Binding-site contacts:
Ligand atom CG contacts residue THR17 of chain 6.B at 4.3 Å.
Ligand atom CE1 contacts residue ASP12 of chain 6.B at 3.5 Å.
Ligand atom CA contacts residue ILE14 of chain 6.B at 4.0 Å (hydrophobic).
Ligand atom CB contacts residue LEU15 of chain 6.B at 4.1 Å (hydrophobic).
Ligand atom N contacts residue ILE14 of chain 6.B at 3.0 Å (h-bond).
Ligand atom CA contacts residue ARG18 of chain 6.B at 3.8 Å.
Ligand atom CA contacts residue ASP12 of chain 6.B at 3.7 Å.
Ligand atom CD1 contacts residue ASP12 of chain 6.B at 3.8 Å.
Ligand atom CB contacts residue THR16 of chain 6.B at 4.2 Å.
Ligand atom N contacts residue ILE14 of chain 6.B at 3.5 Å.
Ligand atom C contacts residue THR16 of chain 6.B at 3.7 Å.
Ligand atom C contacts residue ILE14 of chain 6.B at 3.6 Å (hydrophobic).
Ligand atom CD2 contacts residue ASP106 of chain 6.B at 4.1 Å.
Ligand atom O contacts residue ILE14 of chain 6.B at 3.5 Å (h-bond).
Ligand atom CB contacts residue ILE14 of chain 6.B at 4.1 Å (hydrophobic).
Ligand atom CD1 contacts residue TYR34 of chain 6.B at 3.0 Å (hydrophobic).
Ligand atom CG contacts residue ILE14 of chain 6.B at 4.2 Å (hydrophobic).
Ligand atom C contacts residue ILE14 of chain 6.B at 4.2 Å (hydrophobic).
Ligand atom O contacts residue LEU15 of chain 6.B at 3.5 Å.
Ligand atom O contacts residue ARG18 of chain 6.B at 3.6 Å (salt-bridge).
Ligand atom O contacts residue ILE14 of chain 6.B at 3.1 Å.
Ligand atom CB contacts residue ARG18 of chain 6.B at 4.2 Å.
Ligand atom CA contacts residue THR16 of chain 6.B at 3.6 Å.
Ligand atom CB contacts residue THR17 of chain 6.B at 4.0 Å.
Ligand atom C contacts residue ARG18 of chain 6.B at 3.8 Å.
Ligand atom CG contacts residue THR16 of chain 6.B at 4.0 Å.
Ligand atom CA contacts residue ILE14 of chain 6.B at 3.3 Å (hydrophobic).
Ligand atom C contacts residue ARG18 of chain 6.B at 4.1 Å.
Ligand atom CD2 contacts residue VAL32 of chain 6.B at 3.9 Å (hydrophobic).
Ligand atom O contacts residue THR17 of chain 6.B at 3.8 Å.
Ligand atom CD2 contacts residue THR17 of chain 6.B at 3.7 Å.
Ligand atom C contacts residue ILE14 of chain 6.B at 3.4 Å (hydrophobic).
Ligand atom C contacts residue THR16 of chain 6.B at 4.2 Å.
Ligand atom CD1 contacts residue THR16 of chain 6.B at 3.1 Å.
Ligand atom N contacts residue ASP12 of chain 6.B at 4.1 Å.
Ligand atom N contacts residue THR16 of chain 6.B at 2.9 Å (h-bond).
Ligand atom O contacts residue THR16 of chain 6.B at 3.1 Å (h-bond).
Ligand atom CD1 contacts residue ILE14 of chain 6.B at 3.6 Å (hydrophobic).
Ligand atom O contacts residue ARG18 of chain 6.B at 3.0 Å (salt-bridge).
Ligand atom CD2 contacts residue HIS157 of chain 6.B at 3.7 Å.

Sequence of chain 6.B:
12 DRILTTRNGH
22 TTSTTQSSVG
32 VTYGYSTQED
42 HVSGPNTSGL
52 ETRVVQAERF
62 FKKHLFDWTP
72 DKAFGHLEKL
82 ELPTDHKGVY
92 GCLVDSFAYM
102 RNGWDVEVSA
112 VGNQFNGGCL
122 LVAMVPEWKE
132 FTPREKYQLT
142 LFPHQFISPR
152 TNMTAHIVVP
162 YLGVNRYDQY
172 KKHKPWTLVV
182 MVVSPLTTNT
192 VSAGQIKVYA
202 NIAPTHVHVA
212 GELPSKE

This small molecule binds to this protein.
Small molecule (SMILES): CC(C)C[C@H](NC(=O)[C@H](C)NC(=O)CNC(=O)[C@@H](N)Cc1ccccc1)C(=O)N[C@@H](CC(C)C)C(=O)N[C@@H](C)C(=O)O